A protein and the small-molecule ligand that binds it are described below.
Small molecule (SMILES): CC[C@H](C)[C@H](NC(=O)[C@H](CC(C)C)NC(=O)[C@H](CCCN=C(N)N)NC(=O)[C@@H](N)CC(N)=O)C(=O)N[C@H](C=O)CC(C)C

Sequence of chain 3.A:
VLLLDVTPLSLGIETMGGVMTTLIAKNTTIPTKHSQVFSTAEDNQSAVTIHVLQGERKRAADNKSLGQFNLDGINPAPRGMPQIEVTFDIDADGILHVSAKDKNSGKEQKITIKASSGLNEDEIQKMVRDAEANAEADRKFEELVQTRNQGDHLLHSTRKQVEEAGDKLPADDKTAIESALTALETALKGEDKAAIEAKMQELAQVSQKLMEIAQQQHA

Sequence of chain 1.A:
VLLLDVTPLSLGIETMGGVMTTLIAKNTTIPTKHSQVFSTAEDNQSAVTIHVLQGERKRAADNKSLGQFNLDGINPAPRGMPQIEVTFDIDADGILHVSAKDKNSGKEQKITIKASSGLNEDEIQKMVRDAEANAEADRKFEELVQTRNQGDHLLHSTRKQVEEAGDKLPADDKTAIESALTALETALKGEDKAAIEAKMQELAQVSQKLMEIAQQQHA

Binding-site contacts:
Ligand atom CG contacts residue THR49 of chain 1.A at 3.7 Å.
Ligand atom O contacts residue MET16 of chain 1.A at 2.8 Å (h-bond).
Ligand atom O contacts residue GLN45 of chain 1.A at 3.9 Å.
Ligand atom CD2 contacts residue VAL48 of chain 1.A at 3.9 Å (hydrophobic).
Ligand atom C contacts residue SER39 of chain 1.A at 3.5 Å.
Ligand atom O contacts residue THR49 of chain 1.A at 3.1 Å (h-bond).
Ligand atom N contacts residue GLN45 of chain 1.A at 3.5 Å (h-bond).
Ligand atom CG contacts residue VAL48 of chain 1.A at 3.8 Å (hydrophobic).
Ligand atom O contacts residue GLN45 of chain 1.A at 3.0 Å (h-bond).
Ligand atom OD1 contacts residue ALA47 of chain 1.A at 3.9 Å.
Ligand atom CD1 contacts residue THR49 of chain 1.A at 3.0 Å.
Ligand atom CG1 contacts residue THR40 of chain 1.A at 3.5 Å.
Ligand atom N contacts residue GLN45 of chain 1.A at 3.9 Å.
Ligand atom O contacts residue PHE38 of chain 1.A at 3.4 Å.
Ligand atom CD1 contacts residue THR40 of chain 1.A at 3.6 Å.
Ligand atom CA contacts residue ALA47 of chain 1.A at 3.7 Å (hydrophobic).
Ligand atom ND2 contacts residue ASN70 of chain 1.A at 3.5 Å (h-bond).
Ligand atom O contacts residue THR15 of chain 1.A at 3.4 Å.
Ligand atom CA contacts residue GLN45 of chain 1.A at 3.3 Å.
Ligand atom CG1 contacts residue SER39 of chain 1.A at 3.7 Å.
Ligand atom CD2 contacts residue ILE50 of chain 1.A at 3.7 Å (hydrophobic).
Ligand atom CD2 contacts residue PHE38 of chain 1.A at 3.7 Å (hydrophobic).
Ligand atom CG2 contacts residue MET16 of chain 1.A at 3.7 Å (hydrophobic).
Ligand atom ND2 contacts residue THR49 of chain 1.A at 3.0 Å (h-bond).
Ligand atom CB contacts residue THR49 of chain 1.A at 3.5 Å.
Ligand atom O contacts residue VAL48 of chain 1.A at 3.8 Å.
Ligand atom O contacts residue ALA41 of chain 1.A at 3.5 Å (h-bond).
Ligand atom C contacts residue GLN45 of chain 1.A at 3.4 Å.
Ligand atom CB contacts residue SER39 of chain 1.A at 3.7 Å.
Ligand atom CA contacts residue SER39 of chain 1.A at 3.2 Å.
Ligand atom CZ contacts residue ALA41 of chain 1.A at 3.7 Å (hydrophobic).
Ligand atom CD2 contacts residue THR21 of chain 1.A at 3.8 Å.
Ligand atom NH1 contacts residue ALA41 of chain 1.A at 3.9 Å.
Ligand atom CG contacts residue ALA47 of chain 1.A at 3.8 Å (hydrophobic).
Ligand atom NH1 contacts residue GLU42 of chain 1.A at 2.6 Å (salt-bridge).
Ligand atom O contacts residue SER39 of chain 1.A at 3.0 Å (h-bond).
Ligand atom CZ contacts residue GLU42 of chain 1.A at 3.7 Å.
Ligand atom CG2 contacts residue ALA41 of chain 1.A at 3.7 Å (hydrophobic).
Ligand atom CA contacts residue SER39 of chain 1.A at 3.9 Å.
Ligand atom N contacts residue SER39 of chain 1.A at 2.8 Å (h-bond).